Binding-site contacts:
Ligand atom CBF contacts residue MET94 of chain 1.B at 3.6 Å (hydrophobic).
Ligand atom CL2 contacts residue THR156 of chain 1.B at 3.6 Å.
Ligand atom OAW contacts residue GLY97 of chain 1.B at 3.5 Å.
Ligand atom C01 contacts residue ILE47 of chain 1.B at 3.7 Å (hydrophobic).
Ligand atom CAG contacts residue THR91 of chain 1.B at 3.0 Å.
Ligand atom CAY contacts residue LYS48 of chain 1.B at 3.8 Å.
Ligand atom CAM contacts residue TYR93 of chain 1.B at 3.4 Å (hydrophobic).
Ligand atom C01 contacts residue ILE89 of chain 1.B at 3.7 Å (hydrophobic).
Ligand atom O02 contacts residue THR91 of chain 1.B at 3.6 Å.
Ligand atom CAN contacts residue MET94 of chain 1.B at 3.6 Å (hydrophobic).
Ligand atom CBD contacts residue LEU26 of chain 1.B at 3.4 Å (hydrophobic).
Ligand atom CAN contacts residue GLY97 of chain 1.B at 3.5 Å.
Ligand atom CAG contacts residue LEU146 of chain 1.B at 3.5 Å (hydrophobic).
Ligand atom CAK contacts residue MET94 of chain 1.B at 2.9 Å (hydrophobic).
Ligand atom C01 contacts residue THR91 of chain 1.B at 3.4 Å.
Ligand atom CAX contacts residue LYS48 of chain 1.B at 3.7 Å.
Ligand atom OAV contacts residue LEU26 of chain 1.B at 3.4 Å.
Ligand atom CAA contacts residue LEU26 of chain 1.B at 3.8 Å (hydrophobic).
Ligand atom NAD contacts residue VAL76 of chain 1.B at 3.7 Å.
Ligand atom C01 contacts residue ALA46 of chain 1.B at 3.6 Å (hydrophobic).
Ligand atom NAD contacts residue THR91 of chain 1.B at 2.7 Å (h-bond).
Ligand atom CBC contacts residue LEU26 of chain 1.B at 3.5 Å (hydrophobic).
Ligand atom C01 contacts residue LYS48 of chain 1.B at 3.7 Å.
Ligand atom CAN contacts residue SER95 of chain 1.B at 3.6 Å.
Ligand atom OAW contacts residue LEU26 of chain 1.B at 3.5 Å.
Ligand atom CAH contacts residue MET94 of chain 1.B at 3.5 Å (hydrophobic).
Ligand atom CAN contacts residue TYR93 of chain 1.B at 3.2 Å (hydrophobic).
Ligand atom CAH contacts residue GLU92 of chain 1.B at 3.4 Å.
Ligand atom CBA contacts residue LEU146 of chain 1.B at 3.2 Å (hydrophobic).
Ligand atom O02 contacts residue LYS48 of chain 1.B at 3.1 Å.
Ligand atom CBA contacts residue ALA46 of chain 1.B at 3.7 Å (hydrophobic).
Ligand atom CAH contacts residue ALA46 of chain 1.B at 3.6 Å (hydrophobic).
Ligand atom CAK contacts residue TYR93 of chain 1.B at 3.8 Å (hydrophobic).
Ligand atom NAT contacts residue MET94 of chain 1.B at 2.9 Å (h-bond).
Ligand atom CBE contacts residue LEU146 of chain 1.B at 3.6 Å (hydrophobic).
Ligand atom CL1 contacts residue PHE158 of chain 1.B at 3.4 Å.
Ligand atom CBD contacts residue GLY97 of chain 1.B at 3.6 Å.
Ligand atom CAH contacts residue LEU146 of chain 1.B at 3.6 Å (hydrophobic).
Ligand atom CBA contacts residue THR91 of chain 1.B at 3.8 Å.
Ligand atom CAM contacts residue SER95 of chain 1.B at 3.6 Å.

Sequence of chain 1.B:
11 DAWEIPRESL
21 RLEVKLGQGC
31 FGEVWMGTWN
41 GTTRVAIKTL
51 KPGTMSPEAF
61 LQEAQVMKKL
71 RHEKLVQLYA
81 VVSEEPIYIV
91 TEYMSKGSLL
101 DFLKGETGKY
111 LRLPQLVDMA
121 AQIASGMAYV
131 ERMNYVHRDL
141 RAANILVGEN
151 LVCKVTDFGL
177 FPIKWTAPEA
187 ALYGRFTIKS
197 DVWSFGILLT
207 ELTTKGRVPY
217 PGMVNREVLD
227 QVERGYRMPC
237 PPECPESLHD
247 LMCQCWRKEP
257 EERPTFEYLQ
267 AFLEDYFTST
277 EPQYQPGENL

A small-molecule ligand and the protein it binds are described below.
Small molecule (SMILES): COc1cc(Nc2c(C#N)cnc3cc(OCCCN4CCN(C)CC4)c(OC)cc23)c(Cl)cc1Cl